This protein binds this small molecule.
Small molecule (SMILES): Nc1c(C(=O)c2cccc(OC[C@@H](O)CO)c2)cnn1-c1ccc(F)cc1

Sequence of chain 1.A:
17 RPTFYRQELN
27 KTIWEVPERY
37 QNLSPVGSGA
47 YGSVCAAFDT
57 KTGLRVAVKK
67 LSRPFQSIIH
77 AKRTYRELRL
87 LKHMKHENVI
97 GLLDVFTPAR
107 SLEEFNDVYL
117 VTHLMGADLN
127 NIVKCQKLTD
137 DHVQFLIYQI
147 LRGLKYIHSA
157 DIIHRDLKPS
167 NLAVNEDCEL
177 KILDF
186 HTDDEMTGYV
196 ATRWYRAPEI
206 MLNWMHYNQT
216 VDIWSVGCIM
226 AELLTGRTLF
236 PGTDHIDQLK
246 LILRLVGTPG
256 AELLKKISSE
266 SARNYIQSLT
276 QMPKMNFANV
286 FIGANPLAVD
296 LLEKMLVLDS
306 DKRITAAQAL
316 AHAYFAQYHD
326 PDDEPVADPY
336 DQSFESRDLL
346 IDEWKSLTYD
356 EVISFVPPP

Binding-site contacts:
Ligand atom C22 contacts residue MET121 of chain 1.A at 3.4 Å (hydrophobic).
Ligand atom C4 contacts residue TYR47 of chain 1.A at 3.6 Å (hydrophobic).
Ligand atom C9 contacts residue LYS65 of chain 1.A at 3.7 Å.
Ligand atom C17 contacts residue TYR47 of chain 1.A at 3.9 Å (hydrophobic).
Ligand atom O15 contacts residue HIS119 of chain 1.A at 3.5 Å (h-bond).
Ligand atom N1 contacts residue HIS119 of chain 1.A at 3.0 Å (h-bond).
Ligand atom F11 contacts residue LEU116 of chain 1.A at 3.2 Å.
Ligand atom C16 contacts residue MET121 of chain 1.A at 3.8 Å (hydrophobic).
Ligand atom F11 contacts residue THR118 of chain 1.A at 3.8 Å.
Ligand atom C19 contacts residue ASP124 of chain 1.A at 3.9 Å.
Ligand atom F11 contacts residue LEU87 of chain 1.A at 3.2 Å.
Ligand atom C9 contacts residue THR118 of chain 1.A at 3.5 Å.
Ligand atom C19 contacts residue ALA123 of chain 1.A at 3.7 Å (hydrophobic).
Ligand atom C2 contacts residue ALA63 of chain 1.A at 4.0 Å (hydrophobic).
Ligand atom C8 contacts residue THR118 of chain 1.A at 3.2 Å.
Ligand atom C19 contacts residue TYR47 of chain 1.A at 3.6 Å (hydrophobic).
Ligand atom C28 contacts residue MET121 of chain 1.A at 3.2 Å (hydrophobic).
Ligand atom O15 contacts residue LEU120 of chain 1.A at 3.6 Å.
Ligand atom F11 contacts residue LYS65 of chain 1.A at 3.8 Å.
Ligand atom O15 contacts residue MET121 of chain 1.A at 2.7 Å (h-bond).
Ligand atom N5 contacts residue TYR47 of chain 1.A at 3.7 Å.
Ligand atom O27 contacts residue ARG61 of chain 1.A at 3.6 Å (salt-bridge).
Ligand atom C10 contacts residue LYS65 of chain 1.A at 3.8 Å.
Ligand atom C10 contacts residue THR118 of chain 1.A at 3.6 Å.
Ligand atom C8 contacts residue ALA63 of chain 1.A at 4.0 Å (hydrophobic).
Ligand atom N1 contacts residue ALA63 of chain 1.A at 3.5 Å.
Ligand atom O21 contacts residue MET121 of chain 1.A at 3.1 Å (h-bond).
Ligand atom C2 contacts residue THR118 of chain 1.A at 3.8 Å.
Ligand atom C14 contacts residue MET121 of chain 1.A at 3.8 Å (hydrophobic).
Ligand atom O21 contacts residue ALA123 of chain 1.A at 3.9 Å.
Ligand atom C20 contacts residue ALA123 of chain 1.A at 4.0 Å (hydrophobic).
Ligand atom C18 contacts residue TYR47 of chain 1.A at 3.1 Å (hydrophobic).
Ligand atom O21 contacts residue GLY122 of chain 1.A at 3.2 Å (h-bond).
Ligand atom C20 contacts residue MET121 of chain 1.A at 3.4 Å (hydrophobic).
Ligand atom O27 contacts residue LEU120 of chain 1.A at 3.9 Å.
Ligand atom N1 contacts residue THR118 of chain 1.A at 2.8 Å (h-bond).
Ligand atom C7 contacts residue THR118 of chain 1.A at 3.7 Å.
Ligand atom C23 contacts residue GLY122 of chain 1.A at 3.8 Å.
Ligand atom C3 contacts residue LEU179 of chain 1.A at 4.0 Å (hydrophobic).
Ligand atom C18 contacts residue ASP124 of chain 1.A at 4.0 Å.